Sequence of chain 2.A:
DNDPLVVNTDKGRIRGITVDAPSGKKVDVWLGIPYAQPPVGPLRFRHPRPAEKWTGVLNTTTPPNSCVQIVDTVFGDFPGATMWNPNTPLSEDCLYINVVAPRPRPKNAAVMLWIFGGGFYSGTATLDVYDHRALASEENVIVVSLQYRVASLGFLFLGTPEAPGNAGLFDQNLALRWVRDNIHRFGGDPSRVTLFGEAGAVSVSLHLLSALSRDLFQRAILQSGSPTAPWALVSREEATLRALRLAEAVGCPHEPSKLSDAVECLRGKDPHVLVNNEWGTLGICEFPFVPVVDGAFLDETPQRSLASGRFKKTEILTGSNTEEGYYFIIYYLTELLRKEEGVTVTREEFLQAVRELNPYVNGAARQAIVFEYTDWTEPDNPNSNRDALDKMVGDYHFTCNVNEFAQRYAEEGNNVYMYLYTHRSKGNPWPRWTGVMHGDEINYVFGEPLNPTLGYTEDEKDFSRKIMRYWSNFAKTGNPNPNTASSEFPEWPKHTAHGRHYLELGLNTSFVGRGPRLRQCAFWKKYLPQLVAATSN

A small-molecule ligand and the protein it binds are described below.
Small molecule (SMILES): CC(=O)N[C@H]1[C@H](O[C@H]2[C@H](O)[C@@H](NC(C)=O)CO[C@@H]2CO)O[C@H](CO)[C@@H](O)[C@@H]1O

Binding-site contacts:
Ligand atom C7 contacts residue ASN220 of chain 2.A at 4.4 Å.
Ligand atom C3 contacts residue ASN220 of chain 2.A at 3.9 Å.
Ligand atom C8 contacts residue ARG176 of chain 2.A at 3.8 Å.
Ligand atom C7 contacts residue ARG176 of chain 2.A at 3.3 Å.
Ligand atom O3 contacts residue ARG176 of chain 2.A at 3.9 Å.
Ligand atom C2 contacts residue ARG176 of chain 2.A at 4.0 Å.
Ligand atom N2 contacts residue ASN220 of chain 2.A at 3.2 Å (h-bond).
Ligand atom C5 contacts residue ASN220 of chain 2.A at 3.5 Å.
Ligand atom O3 contacts residue ASN220 of chain 2.A at 4.4 Å.
Ligand atom O7 contacts residue ARG176 of chain 2.A at 3.0 Å (salt-bridge).
Ligand atom N2 contacts residue ARG176 of chain 2.A at 3.8 Å.
Ligand atom C4 contacts residue ASN220 of chain 2.A at 4.2 Å.
Ligand atom C1 contacts residue ASN220 of chain 2.A at 1.4 Å.
Ligand atom C2 contacts residue ASN220 of chain 2.A at 2.6 Å.
Ligand atom O5 contacts residue ASN220 of chain 2.A at 2.3 Å (h-bond).
Ligand atom O6 contacts residue ASN220 of chain 2.A at 4.5 Å.